Sequence of chain 1.B:
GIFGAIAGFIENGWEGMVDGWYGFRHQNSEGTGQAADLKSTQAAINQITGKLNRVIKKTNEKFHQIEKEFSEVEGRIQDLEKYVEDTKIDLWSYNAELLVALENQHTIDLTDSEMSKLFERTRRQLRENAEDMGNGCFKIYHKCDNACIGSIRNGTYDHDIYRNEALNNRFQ

A small-molecule ligand and the protein it binds are described below.
Small molecule (SMILES): CC(=O)N[C@@H]1[C@@H](O)[C@H](O)[C@@H](CO)O[C@H]1O

Binding-site contacts:
Ligand atom C7 contacts residue ASN154 of chain 1.B at 3.8 Å.
Ligand atom O5 contacts residue THR156 of chain 1.B at 3.6 Å.
Ligand atom C1 contacts residue ASN154 of chain 1.B at 1.4 Å.
Ligand atom C2 contacts residue ASN154 of chain 1.B at 2.3 Å.
Ligand atom C4 contacts residue ASN154 of chain 1.B at 4.0 Å.
Ligand atom O6 contacts residue GLY150 of chain 1.B at 3.8 Å.
Ligand atom O7 contacts residue ASN154 of chain 1.B at 4.2 Å.
Ligand atom C1 contacts residue THR156 of chain 1.B at 3.8 Å.
Ligand atom O6 contacts residue SER151 of chain 1.B at 3.7 Å.
Ligand atom O5 contacts residue GLY150 of chain 1.B at 4.1 Å.
Ligand atom O6 contacts residue ALA147 of chain 1.B at 3.9 Å.
Ligand atom O5 contacts residue ASN154 of chain 1.B at 2.3 Å (h-bond).
Ligand atom N2 contacts residue ASN154 of chain 1.B at 2.9 Å (h-bond).
Ligand atom C3 contacts residue ASN154 of chain 1.B at 3.6 Å.
Ligand atom O6 contacts residue ASN154 of chain 1.B at 4.3 Å.
Ligand atom C5 contacts residue ASN154 of chain 1.B at 3.6 Å.